The protein below binds the small molecule below.
Small molecule (SMILES): CC(=O)N[C@@H]1[C@@H](O)[C@H](O)[C@@H](CO)O[C@H]1O

Sequence of chain 1.A:
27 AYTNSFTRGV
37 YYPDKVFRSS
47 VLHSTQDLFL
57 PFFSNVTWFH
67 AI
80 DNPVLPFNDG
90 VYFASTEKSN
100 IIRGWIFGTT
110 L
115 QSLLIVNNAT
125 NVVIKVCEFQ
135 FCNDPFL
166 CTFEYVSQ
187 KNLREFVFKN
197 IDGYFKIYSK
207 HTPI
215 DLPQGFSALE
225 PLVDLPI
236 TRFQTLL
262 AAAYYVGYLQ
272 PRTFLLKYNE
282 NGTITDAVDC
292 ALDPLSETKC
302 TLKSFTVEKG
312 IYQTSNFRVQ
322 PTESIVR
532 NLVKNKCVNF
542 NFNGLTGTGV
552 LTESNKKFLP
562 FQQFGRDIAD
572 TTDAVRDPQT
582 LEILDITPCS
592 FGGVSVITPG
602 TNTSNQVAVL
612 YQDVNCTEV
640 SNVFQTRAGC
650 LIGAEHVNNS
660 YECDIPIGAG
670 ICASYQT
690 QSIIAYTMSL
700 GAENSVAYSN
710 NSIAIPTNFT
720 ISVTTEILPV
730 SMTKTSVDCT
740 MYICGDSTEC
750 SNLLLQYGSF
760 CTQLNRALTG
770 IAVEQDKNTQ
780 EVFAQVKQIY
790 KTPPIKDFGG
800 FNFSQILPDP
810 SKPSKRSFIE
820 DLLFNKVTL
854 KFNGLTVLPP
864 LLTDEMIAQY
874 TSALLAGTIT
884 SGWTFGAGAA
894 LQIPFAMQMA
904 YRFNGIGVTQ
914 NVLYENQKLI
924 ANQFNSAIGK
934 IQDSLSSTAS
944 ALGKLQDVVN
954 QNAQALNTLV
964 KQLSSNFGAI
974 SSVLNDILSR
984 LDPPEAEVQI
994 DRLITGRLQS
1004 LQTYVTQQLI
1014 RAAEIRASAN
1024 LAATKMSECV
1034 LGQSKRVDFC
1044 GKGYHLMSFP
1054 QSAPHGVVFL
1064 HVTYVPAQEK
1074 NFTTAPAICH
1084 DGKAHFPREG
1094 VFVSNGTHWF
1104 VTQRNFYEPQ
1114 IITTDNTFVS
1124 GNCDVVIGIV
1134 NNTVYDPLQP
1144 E

Binding-site contacts:
Ligand atom C3 contacts residue ASN657 of chain 1.A at 3.7 Å.
Ligand atom C4 contacts residue ASN657 of chain 1.A at 4.2 Å.
Ligand atom C2 contacts residue ASN657 of chain 1.A at 2.4 Å.
Ligand atom O5 contacts residue ASN657 of chain 1.A at 2.4 Å (h-bond).
Ligand atom C7 contacts residue ASN657 of chain 1.A at 3.1 Å.
Ligand atom C5 contacts residue ASN657 of chain 1.A at 3.7 Å.
Ligand atom N2 contacts residue ASN657 of chain 1.A at 2.8 Å (h-bond).
Ligand atom O7 contacts residue ASN657 of chain 1.A at 2.9 Å (h-bond).
Ligand atom C1 contacts residue ASN657 of chain 1.A at 1.4 Å.
Ligand atom C8 contacts residue ASN657 of chain 1.A at 4.3 Å.